Binding-site contacts:
Ligand atom O5 contacts residue LEU292 of chain 1.C at 3.5 Å.
Ligand atom C7 contacts residue VAL410 of chain 1.C at 4.1 Å (hydrophobic).
Ligand atom C7 contacts residue ASN271 of chain 1.C at 3.2 Å.
Ligand atom O7 contacts residue ASN271 of chain 1.C at 3.2 Å (h-bond).
Ligand atom C1 contacts residue ASN271 of chain 1.C at 1.4 Å.
Ligand atom C3 contacts residue ASN271 of chain 1.C at 3.8 Å.
Ligand atom C6 contacts residue LEU292 of chain 1.C at 3.6 Å (hydrophobic).
Ligand atom C8 contacts residue ASN271 of chain 1.C at 4.4 Å.
Ligand atom N2 contacts residue ASN271 of chain 1.C at 2.9 Å (h-bond).
Ligand atom C8 contacts residue VAL410 of chain 1.C at 3.6 Å (hydrophobic).
Ligand atom C5 contacts residue LEU292 of chain 1.C at 4.2 Å (hydrophobic).
Ligand atom C4 contacts residue ASN271 of chain 1.C at 4.2 Å.
Ligand atom C2 contacts residue ASN271 of chain 1.C at 2.4 Å.
Ligand atom O6 contacts residue LEU292 of chain 1.C at 3.1 Å.
Ligand atom C5 contacts residue ASN271 of chain 1.C at 3.7 Å.
Ligand atom O5 contacts residue ASN271 of chain 1.C at 2.4 Å (h-bond).
Ligand atom O6 contacts residue GLN408 of chain 1.C at 4.3 Å.

Sequence of chain 1.C:
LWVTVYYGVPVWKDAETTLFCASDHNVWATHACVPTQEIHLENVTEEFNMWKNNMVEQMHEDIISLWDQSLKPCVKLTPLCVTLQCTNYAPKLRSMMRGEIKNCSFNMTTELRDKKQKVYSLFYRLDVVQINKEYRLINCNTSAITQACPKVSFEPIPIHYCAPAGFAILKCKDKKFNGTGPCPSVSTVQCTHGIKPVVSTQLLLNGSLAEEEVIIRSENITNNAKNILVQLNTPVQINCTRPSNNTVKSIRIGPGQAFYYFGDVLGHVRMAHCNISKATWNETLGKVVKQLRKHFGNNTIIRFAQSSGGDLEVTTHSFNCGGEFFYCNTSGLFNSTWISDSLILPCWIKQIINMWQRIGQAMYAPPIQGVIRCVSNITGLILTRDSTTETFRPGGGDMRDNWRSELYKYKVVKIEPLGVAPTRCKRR

A protein and the small-molecule ligand that binds it are described below.
Small molecule (SMILES): CC(=O)N[C@@H]1[C@@H](O)[C@H](O)[C@@H](CO)O[C@H]1O